Sequence of chain 12.E:
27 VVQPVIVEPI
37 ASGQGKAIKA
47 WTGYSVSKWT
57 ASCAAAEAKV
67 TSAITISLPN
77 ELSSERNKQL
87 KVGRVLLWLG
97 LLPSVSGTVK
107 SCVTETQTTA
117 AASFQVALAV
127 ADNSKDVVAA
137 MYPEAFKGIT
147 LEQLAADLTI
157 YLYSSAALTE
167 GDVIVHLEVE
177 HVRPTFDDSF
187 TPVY

Sequence of chain 38.F:
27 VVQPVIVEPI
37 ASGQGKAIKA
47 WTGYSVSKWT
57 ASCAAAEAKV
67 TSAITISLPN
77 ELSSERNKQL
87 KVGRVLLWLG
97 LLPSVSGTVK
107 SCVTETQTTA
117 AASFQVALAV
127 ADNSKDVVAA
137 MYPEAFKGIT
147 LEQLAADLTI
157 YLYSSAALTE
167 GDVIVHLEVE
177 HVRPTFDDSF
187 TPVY

Binding-site contacts:
Ligand atom N6 contacts residue TRP47 of chain 12.E at 4.2 Å.
Ligand atom C1' contacts residue TRP47 of chain 12.E at 4.3 Å (hydrophobic).
Ligand atom C1' contacts residue LYS143 of chain 12.E at 4.0 Å.
Ligand atom C2' contacts residue GLU140 of chain 12.E at 3.5 Å.
Ligand atom C2' contacts residue LYS143 of chain 12.E at 4.5 Å.
Ligand atom N9 contacts residue TRP47 of chain 12.E at 4.0 Å.
Ligand atom C8 contacts residue LYS143 of chain 12.E at 2.8 Å.
Ligand atom O4' contacts residue GLU140 of chain 12.E at 4.1 Å.
Ligand atom O2' contacts residue GLU140 of chain 12.E at 3.0 Å (salt-bridge).
Ligand atom O4' contacts residue LYS143 of chain 12.E at 4.2 Å.
Ligand atom C5 contacts residue TRP47 of chain 12.E at 4.0 Å (hydrophobic).
Ligand atom C2 contacts residue TRP47 of chain 12.E at 3.8 Å (hydrophobic).
Ligand atom C8 contacts residue GLU140 of chain 12.E at 4.1 Å.
Ligand atom C1' contacts residue GLU140 of chain 12.E at 3.2 Å.
Ligand atom OP1 contacts residue LYS45 of chain 38.F at 4.3 Å.
Ligand atom C6 contacts residue TRP47 of chain 12.E at 3.9 Å (hydrophobic).
Ligand atom C8 contacts residue TRP47 of chain 12.E at 4.0 Å (hydrophobic).
Ligand atom N7 contacts residue TRP47 of chain 12.E at 4.0 Å.
Ligand atom N9 contacts residue GLU140 of chain 12.E at 4.1 Å.
Ligand atom N7 contacts residue LYS143 of chain 12.E at 3.7 Å.
Ligand atom N1 contacts residue TRP47 of chain 12.E at 3.8 Å.
Ligand atom N9 contacts residue LYS143 of chain 12.E at 3.8 Å.
Ligand atom O4' contacts residue TRP47 of chain 12.E at 4.0 Å.
Ligand atom C4 contacts residue TRP47 of chain 12.E at 3.9 Å (hydrophobic).
Ligand atom N3 contacts residue TRP47 of chain 12.E at 3.9 Å.

A small-molecule ligand and the protein it binds are described below.
Small molecule (SMILES): Nc1ncnc2c1ncn2[C@@H]1O[C@H](COP(=O)=O)[C@@H](O[P](=O)(O)OC[C@H]2O[C@@H](n3ccc(=O)[nH]c3=O)[C@H](O)[C@@H]2O)[C@H]1O